Binding-site contacts:
Ligand atom C5' contacts residue HIS197 of chain 1.G at 4.2 Å.
Ligand atom C5' contacts residue B121 of chain 1.U at 2.0 Å.
Ligand atom C2' contacts residue TRP151 of chain 1.G at 3.6 Å (hydrophobic).
Ligand atom C4' contacts residue GLU161 of chain 1.G at 4.1 Å.
Ligand atom N9 contacts residue B121 of chain 1.U at 3.9 Å.
Ligand atom O2' contacts residue GLU161 of chain 1.G at 2.4 Å (salt-bridge).
Ligand atom C6 contacts residue B121 of chain 1.U at 4.1 Å.
Ligand atom C3' contacts residue TRP151 of chain 1.G at 3.3 Å (hydrophobic).
Ligand atom N7 contacts residue B121 of chain 1.U at 3.5 Å.
Ligand atom O4' contacts residue B121 of chain 1.U at 3.1 Å.
Ligand atom C4 contacts residue VAL158 of chain 1.G at 3.6 Å (hydrophobic).
Ligand atom N9 contacts residue VAL158 of chain 1.G at 3.9 Å.
Ligand atom C2 contacts residue ASP221 of chain 1.H at 3.5 Å.
Ligand atom C8 contacts residue B121 of chain 1.U at 3.5 Å.
Ligand atom C5 contacts residue B121 of chain 1.U at 3.6 Å.
Ligand atom C1' contacts residue GLU161 of chain 1.G at 3.6 Å.
Ligand atom C8 contacts residue VAL158 of chain 1.G at 4.0 Å (hydrophobic).
Ligand atom N1 contacts residue ASP221 of chain 1.H at 4.1 Å.
Ligand atom C8 contacts residue TRP151 of chain 1.G at 3.5 Å (hydrophobic).
Ligand atom N3 contacts residue B121 of chain 1.U at 3.8 Å.
Ligand atom C4 contacts residue B121 of chain 1.U at 4.0 Å.
Ligand atom C2' contacts residue GLU161 of chain 1.G at 3.5 Å.
Ligand atom C2 contacts residue HIS162 of chain 1.G at 4.0 Å.
Ligand atom O2' contacts residue VAL158 of chain 1.G at 3.4 Å.
Ligand atom C4' contacts residue B121 of chain 1.U at 2.9 Å.
Ligand atom N7 contacts residue TRP151 of chain 1.G at 4.2 Å.
Ligand atom N3 contacts residue HIS162 of chain 1.G at 3.5 Å.
Ligand atom C1' contacts residue VAL158 of chain 1.G at 4.0 Å (hydrophobic).
Ligand atom C3' contacts residue GLU161 of chain 1.G at 4.1 Å.
Ligand atom C2' contacts residue VAL158 of chain 1.G at 3.9 Å (hydrophobic).
Ligand atom C2 contacts residue VAL158 of chain 1.G at 3.9 Å (hydrophobic).
Ligand atom N1 contacts residue PRO223 of chain 1.H at 3.5 Å.
Ligand atom C6 contacts residue PRO223 of chain 1.H at 3.7 Å (hydrophobic).
Ligand atom C2 contacts residue PRO223 of chain 1.H at 3.9 Å (hydrophobic).
Ligand atom N6 contacts residue PRO223 of chain 1.H at 3.8 Å.
Ligand atom O3' contacts residue GLU161 of chain 1.G at 3.1 Å.
Ligand atom O3' contacts residue TRP151 of chain 1.G at 3.5 Å.
Ligand atom N3 contacts residue VAL158 of chain 1.G at 3.4 Å.
Ligand atom O2' contacts residue TRP151 of chain 1.G at 4.1 Å.
Ligand atom C1' contacts residue B121 of chain 1.U at 3.6 Å.

A small-molecule ligand and the protein it binds are described below.
Small molecule (SMILES): C[C@H]1O[C@@H](n2cnc3c(N)ncnc32)[C@H](O)[C@@H]1O

Sequence of chain 1.G:
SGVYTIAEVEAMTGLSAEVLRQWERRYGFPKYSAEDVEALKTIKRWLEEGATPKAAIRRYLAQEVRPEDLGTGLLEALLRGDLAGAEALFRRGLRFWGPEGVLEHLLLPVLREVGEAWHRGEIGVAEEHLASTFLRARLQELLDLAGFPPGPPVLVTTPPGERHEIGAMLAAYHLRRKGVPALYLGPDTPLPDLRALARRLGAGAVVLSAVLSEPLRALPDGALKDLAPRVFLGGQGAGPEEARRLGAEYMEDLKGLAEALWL

Sequence of chain 1.H:
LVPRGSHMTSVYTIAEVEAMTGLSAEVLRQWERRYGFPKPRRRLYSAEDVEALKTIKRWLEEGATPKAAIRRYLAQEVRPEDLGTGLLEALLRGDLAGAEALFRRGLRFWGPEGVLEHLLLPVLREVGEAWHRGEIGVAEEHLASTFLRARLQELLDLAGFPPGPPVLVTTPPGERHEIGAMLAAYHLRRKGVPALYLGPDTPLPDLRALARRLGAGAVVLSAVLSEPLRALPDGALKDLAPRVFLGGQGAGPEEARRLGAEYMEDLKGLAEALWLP